Binding-site contacts:
Ligand atom C11 contacts residue PHE283 of chain 1.B at 3.5 Å (hydrophobic).
Ligand atom N15 contacts residue PHE283 of chain 1.B at 3.6 Å.
Ligand atom C14 contacts residue PHE283 of chain 1.B at 3.9 Å (hydrophobic).
Ligand atom C1 contacts residue PHE283 of chain 1.B at 3.4 Å (hydrophobic).
Ligand atom C10 contacts residue PHE283 of chain 1.B at 4.3 Å (hydrophobic).
Ligand atom C13 contacts residue ILE246 of chain 1.B at 3.6 Å (hydrophobic).
Ligand atom N15 contacts residue LEU229 of chain 1.B at 4.1 Å.
Ligand atom C16 contacts residue LEU229 of chain 1.B at 4.2 Å (hydrophobic).
Ligand atom C8 contacts residue PHE250 of chain 1.B at 4.3 Å (hydrophobic).
Ligand atom C17 contacts residue ILE246 of chain 1.B at 3.6 Å (hydrophobic).
Ligand atom C7 contacts residue PHE283 of chain 1.B at 4.1 Å (hydrophobic).
Ligand atom C2 contacts residue PHE283 of chain 1.B at 3.4 Å (hydrophobic).
Ligand atom N12 contacts residue PHE283 of chain 1.B at 3.8 Å.
Ligand atom CL5 contacts residue TYR247 of chain 1.B at 3.5 Å.
Ligand atom N6 contacts residue PHE250 of chain 1.B at 4.0 Å.
Ligand atom C3 contacts residue MET267 of chain 1.B at 4.2 Å (hydrophobic).
Ligand atom C16 contacts residue ILE246 of chain 1.B at 3.5 Å (hydrophobic).
Ligand atom CL5 contacts residue GLN280 of chain 1.B at 3.6 Å.
Ligand atom C3 contacts residue PHE283 of chain 1.B at 3.6 Å (hydrophobic).
Ligand atom C3 contacts residue GLN280 of chain 1.B at 3.7 Å.
Ligand atom C13 contacts residue PHE283 of chain 1.B at 3.8 Å (hydrophobic).
Ligand atom C2 contacts residue PHE250 of chain 1.B at 3.9 Å (hydrophobic).
Ligand atom CL5 contacts residue PHE283 of chain 1.B at 3.9 Å.
Ligand atom C17 contacts residue VAL232 of chain 1.B at 3.8 Å (hydrophobic).
Ligand atom N4 contacts residue PHE283 of chain 1.B at 3.8 Å.
Ligand atom C13 contacts residue VAL232 of chain 1.B at 4.3 Å (hydrophobic).
Ligand atom C3 contacts residue PHE250 of chain 1.B at 4.0 Å (hydrophobic).
Ligand atom N4 contacts residue GLN280 of chain 1.B at 2.9 Å (h-bond).
Ligand atom C16 contacts residue VAL232 of chain 1.B at 4.1 Å (hydrophobic).
Ligand atom CL5 contacts residue GLY279 of chain 1.B at 4.0 Å.
Ligand atom C7 contacts residue MET267 of chain 1.B at 4.2 Å (hydrophobic).
Ligand atom C14 contacts residue ILE246 of chain 1.B at 3.6 Å (hydrophobic).
Ligand atom N12 contacts residue GLN280 of chain 1.B at 4.0 Å.
Ligand atom C2 contacts residue MET267 of chain 1.B at 3.8 Å (hydrophobic).
Ligand atom CL5 contacts residue MET267 of chain 1.B at 3.5 Å.
Ligand atom C1 contacts residue PHE250 of chain 1.B at 3.9 Å (hydrophobic).
Ligand atom C16 contacts residue SER231 of chain 1.B at 3.9 Å.
Ligand atom C16 contacts residue TYR78 of chain 1.B at 4.0 Å (hydrophobic).
Ligand atom C17 contacts residue GLN280 of chain 1.B at 3.5 Å.
Ligand atom N6 contacts residue PHE283 of chain 1.B at 3.5 Å.

A small-molecule ligand and the protein it binds are described below.
Small molecule (SMILES): Cc1nc2c(N3CCCC3)cc(Cl)nn2c1C

Sequence of chain 1.B:
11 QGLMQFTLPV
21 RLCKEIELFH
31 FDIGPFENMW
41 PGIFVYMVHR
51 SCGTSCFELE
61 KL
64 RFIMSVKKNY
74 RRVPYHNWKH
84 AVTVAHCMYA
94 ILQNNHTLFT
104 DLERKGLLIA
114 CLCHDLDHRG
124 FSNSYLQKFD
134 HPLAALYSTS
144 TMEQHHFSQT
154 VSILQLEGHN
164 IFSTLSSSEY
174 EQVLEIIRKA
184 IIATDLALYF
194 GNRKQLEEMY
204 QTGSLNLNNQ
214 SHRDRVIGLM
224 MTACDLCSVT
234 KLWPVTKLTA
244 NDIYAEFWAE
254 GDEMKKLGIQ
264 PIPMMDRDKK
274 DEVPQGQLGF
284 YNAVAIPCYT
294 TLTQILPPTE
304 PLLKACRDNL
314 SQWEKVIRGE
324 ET